Sequence of chain 1.E:
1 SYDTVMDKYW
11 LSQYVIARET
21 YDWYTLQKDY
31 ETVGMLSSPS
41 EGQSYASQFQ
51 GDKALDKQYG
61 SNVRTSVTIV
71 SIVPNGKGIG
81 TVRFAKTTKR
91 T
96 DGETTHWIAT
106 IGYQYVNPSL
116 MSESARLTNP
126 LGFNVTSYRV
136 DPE

This small molecule binds to this protein.
Small molecule (SMILES): CCCCNc1ccc2cccc(O)c2n1

Binding-site contacts:
Ligand atom C12 contacts residue LEU55 of chain 1.E at 3.9 Å (hydrophobic).
Ligand atom C13 contacts residue LYS86 of chain 1.E at 3.6 Å.
Ligand atom C09 contacts residue GLU19 of chain 1.E at 4.0 Å.
Ligand atom C11 contacts residue ARG18 of chain 1.E at 3.7 Å.
Ligand atom C01 contacts residue TRP102 of chain 1.E at 3.6 Å (hydrophobic).
Ligand atom C12 contacts residue TYR21 of chain 1.E at 3.5 Å (hydrophobic).
Ligand atom C11 contacts residue LEU55 of chain 1.E at 4.2 Å (hydrophobic).
Ligand atom C15 contacts residue ARG18 of chain 1.E at 3.2 Å.
Ligand atom C04 contacts residue VAL135 of chain 1.E at 3.4 Å (hydrophobic).
Ligand atom C11 contacts residue TYR21 of chain 1.E at 4.2 Å (hydrophobic).
Ligand atom C06 contacts residue GLU19 of chain 1.E at 3.3 Å.
Ligand atom C09 contacts residue GLN48 of chain 1.E at 3.2 Å.
Ligand atom N05 contacts residue GLU19 of chain 1.E at 3.9 Å.
Ligand atom C04 contacts residue GLU19 of chain 1.E at 3.5 Å.
Ligand atom C03 contacts residue VAL135 of chain 1.E at 4.0 Å (hydrophobic).
Ligand atom C10 contacts residue TYR45 of chain 1.E at 3.9 Å (hydrophobic).
Ligand atom C08 contacts residue GLU19 of chain 1.E at 3.6 Å.
Ligand atom C15 contacts residue GLN48 of chain 1.E at 2.9 Å.
Ligand atom C12 contacts residue GLU19 of chain 1.E at 4.0 Å.
Ligand atom C06 contacts residue GLN48 of chain 1.E at 3.5 Å.
Ligand atom C16 contacts residue GLN48 of chain 1.E at 3.0 Å.
Ligand atom C10 contacts residue GLN48 of chain 1.E at 3.4 Å.
Ligand atom C10 contacts residue ARG18 of chain 1.E at 2.7 Å.
Ligand atom O14 contacts residue LYS86 of chain 1.E at 3.1 Å (salt-bridge).
Ligand atom C15 contacts residue GLU19 of chain 1.E at 4.0 Å.
Ligand atom C06 contacts residue LYS86 of chain 1.E at 4.0 Å.
Ligand atom O14 contacts residue THR65 of chain 1.E at 4.2 Å.
Ligand atom N07 contacts residue GLU19 of chain 1.E at 3.3 Å (salt-bridge).
Ligand atom C11 contacts residue THR20 of chain 1.E at 3.3 Å.
Ligand atom C16 contacts residue GLU19 of chain 1.E at 3.5 Å.
Ligand atom N07 contacts residue LYS86 of chain 1.E at 3.1 Å (salt-bridge).
Ligand atom C13 contacts residue LEU55 of chain 1.E at 4.1 Å (hydrophobic).
Ligand atom C02 contacts residue LYS86 of chain 1.E at 3.3 Å.
Ligand atom C13 contacts residue GLU19 of chain 1.E at 4.0 Å.
Ligand atom N07 contacts residue GLN48 of chain 1.E at 4.1 Å.
Ligand atom C11 contacts residue PHE49 of chain 1.E at 4.1 Å (hydrophobic).
Ligand atom C02 contacts residue TRP102 of chain 1.E at 4.2 Å (hydrophobic).
Ligand atom C08 contacts residue LYS86 of chain 1.E at 3.6 Å.
Ligand atom C09 contacts residue ARG18 of chain 1.E at 3.1 Å.
Ligand atom C12 contacts residue THR20 of chain 1.E at 3.8 Å.